Sequence of chain 2.B:
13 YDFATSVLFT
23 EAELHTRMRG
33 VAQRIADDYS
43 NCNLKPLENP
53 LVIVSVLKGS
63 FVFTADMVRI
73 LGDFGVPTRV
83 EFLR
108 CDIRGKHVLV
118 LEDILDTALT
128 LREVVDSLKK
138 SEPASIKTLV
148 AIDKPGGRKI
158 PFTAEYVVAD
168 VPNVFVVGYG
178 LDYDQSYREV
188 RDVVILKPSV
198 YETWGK

This small molecule binds to this protein.
Small molecule (SMILES): O=c1[nH]cnc2c1ncn2CCCCP(=O)(O)O

Binding-site contacts:
Ligand atom C04 contacts residue ASP179 of chain 2.B at 3.2 Å.
Ligand atom O01 contacts residue VAL171 of chain 2.B at 3.7 Å.
Ligand atom O01 contacts residue LYS151 of chain 2.B at 3.7 Å.
Ligand atom N03 contacts residue PHE172 of chain 2.B at 3.9 Å.
Ligand atom N03 contacts residue ASP179 of chain 2.B at 4.4 Å.
Ligand atom N08 contacts residue ILE121 of chain 2.B at 3.7 Å.
Ligand atom C02 contacts residue PHE172 of chain 2.B at 3.9 Å (hydrophobic).
Ligand atom O01 contacts residue VAL173 of chain 2.B at 3.2 Å (h-bond).
Ligand atom C07 contacts residue LYS151 of chain 2.B at 4.4 Å.
Ligand atom N03 contacts residue VAL173 of chain 2.B at 2.3 Å (h-bond).
Ligand atom C04 contacts residue PHE172 of chain 2.B at 3.7 Å (hydrophobic).
Ligand atom C02 contacts residue LYS151 of chain 2.B at 4.5 Å.
Ligand atom C04 contacts residue LEU178 of chain 2.B at 4.0 Å (hydrophobic).
Ligand atom N05 contacts residue PHE172 of chain 2.B at 4.0 Å.
Ligand atom N08 contacts residue ASP123 of chain 2.B at 4.2 Å.
Ligand atom N10 contacts residue ILE121 of chain 2.B at 4.4 Å.
Ligand atom C02 contacts residue ILE121 of chain 2.B at 3.8 Å (hydrophobic).
Ligand atom N08 contacts residue LYS151 of chain 2.B at 3.7 Å.
Ligand atom N03 contacts residue LEU178 of chain 2.B at 4.2 Å.
Ligand atom O01 contacts residue ILE121 of chain 2.B at 3.6 Å.
Ligand atom C04 contacts residue VAL173 of chain 2.B at 3.1 Å (hydrophobic).
Ligand atom O01 contacts residue PHE172 of chain 2.B at 3.8 Å.
Ligand atom C09 contacts residue ASP123 of chain 2.B at 3.9 Å.
Ligand atom C06 contacts residue ILE121 of chain 2.B at 4.5 Å (hydrophobic).
Ligand atom C02 contacts residue VAL173 of chain 2.B at 3.5 Å (hydrophobic).
Ligand atom C07 contacts residue PHE172 of chain 2.B at 4.1 Å (hydrophobic).
Ligand atom N05 contacts residue ASP179 of chain 2.B at 3.7 Å.
Ligand atom C09 contacts residue ILE121 of chain 2.B at 4.4 Å (hydrophobic).
Ligand atom C06 contacts residue PHE172 of chain 2.B at 4.1 Å (hydrophobic).
Ligand atom C07 contacts residue ILE121 of chain 2.B at 3.8 Å (hydrophobic).